Sequence of chain 1.B:
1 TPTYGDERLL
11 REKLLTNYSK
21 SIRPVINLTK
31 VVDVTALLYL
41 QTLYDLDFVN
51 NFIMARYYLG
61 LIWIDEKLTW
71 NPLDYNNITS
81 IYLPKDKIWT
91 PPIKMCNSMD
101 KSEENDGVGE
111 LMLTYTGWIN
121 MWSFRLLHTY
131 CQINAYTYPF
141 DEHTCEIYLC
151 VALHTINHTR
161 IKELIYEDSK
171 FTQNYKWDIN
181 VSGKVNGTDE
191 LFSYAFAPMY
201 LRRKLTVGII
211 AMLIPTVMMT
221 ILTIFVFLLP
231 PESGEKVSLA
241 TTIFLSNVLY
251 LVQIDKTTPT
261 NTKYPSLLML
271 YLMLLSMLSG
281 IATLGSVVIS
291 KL

The protein below binds the small molecule below.
Small molecule (SMILES): CC(=O)N[C@@H]1[C@@H](O)[C@H](O)[C@@H](CO)O[C@H]1O

Binding-site contacts:
Ligand atom O5 contacts residue ASN77 of chain 1.B at 2.3 Å (h-bond).
Ligand atom O7 contacts residue ASN77 of chain 1.B at 2.9 Å (h-bond).
Ligand atom C5 contacts residue ASN77 of chain 1.B at 3.6 Å.
Ligand atom N2 contacts residue ASN77 of chain 1.B at 2.9 Å (h-bond).
Ligand atom C3 contacts residue ASN77 of chain 1.B at 3.8 Å.
Ligand atom C2 contacts residue ASN77 of chain 1.B at 2.4 Å.
Ligand atom C7 contacts residue ASN77 of chain 1.B at 3.1 Å.
Ligand atom C1 contacts residue ASN77 of chain 1.B at 1.4 Å.
Ligand atom C4 contacts residue ASN77 of chain 1.B at 4.2 Å.
Ligand atom C8 contacts residue ASN77 of chain 1.B at 4.3 Å.